Sequence of chain 1.E:
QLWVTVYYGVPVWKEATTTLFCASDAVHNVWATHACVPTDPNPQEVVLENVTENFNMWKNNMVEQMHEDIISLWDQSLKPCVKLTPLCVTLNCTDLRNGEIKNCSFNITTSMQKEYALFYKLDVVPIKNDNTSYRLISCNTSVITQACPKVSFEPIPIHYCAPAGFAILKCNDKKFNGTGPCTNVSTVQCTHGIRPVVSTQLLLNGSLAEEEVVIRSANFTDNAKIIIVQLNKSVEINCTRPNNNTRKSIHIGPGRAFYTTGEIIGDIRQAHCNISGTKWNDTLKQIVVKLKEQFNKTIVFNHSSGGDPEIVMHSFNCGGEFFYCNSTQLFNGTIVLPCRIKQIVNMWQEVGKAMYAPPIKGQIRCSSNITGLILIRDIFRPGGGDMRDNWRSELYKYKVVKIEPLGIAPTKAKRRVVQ

This protein binds this small molecule.
Small molecule (SMILES): CC(=O)N[C@@H]1[C@@H](O)[C@H](O)[C@@H](CO)O[C@H]1O

Binding-site contacts:
Ligand atom C1 contacts residue SER294 of chain 1.E at 3.3 Å.
Ligand atom N2 contacts residue ASN442 of chain 1.E at 2.8 Å (h-bond).
Ligand atom C5 contacts residue ASN442 of chain 1.E at 3.7 Å.
Ligand atom C6 contacts residue GLU296 of chain 1.E at 4.4 Å.
Ligand atom O5 contacts residue SER294 of chain 1.E at 3.2 Å (h-bond).
Ligand atom C1 contacts residue ASN442 of chain 1.E at 1.4 Å.
Ligand atom C3 contacts residue ASN442 of chain 1.E at 3.8 Å.
Ligand atom O5 contacts residue ASN442 of chain 1.E at 2.4 Å (h-bond).
Ligand atom C8 contacts residue ASN442 of chain 1.E at 4.0 Å.
Ligand atom C7 contacts residue ASN442 of chain 1.E at 3.7 Å.
Ligand atom C2 contacts residue SER294 of chain 1.E at 3.7 Å.
Ligand atom C2 contacts residue ASN442 of chain 1.E at 2.5 Å.
Ligand atom O7 contacts residue LEU268 of chain 1.E at 4.0 Å.
Ligand atom C5 contacts residue SER294 of chain 1.E at 4.4 Å.
Ligand atom O7 contacts residue ASN442 of chain 1.E at 4.5 Å.
Ligand atom C4 contacts residue ASN442 of chain 1.E at 4.2 Å.